Sequence of chain 1.A:
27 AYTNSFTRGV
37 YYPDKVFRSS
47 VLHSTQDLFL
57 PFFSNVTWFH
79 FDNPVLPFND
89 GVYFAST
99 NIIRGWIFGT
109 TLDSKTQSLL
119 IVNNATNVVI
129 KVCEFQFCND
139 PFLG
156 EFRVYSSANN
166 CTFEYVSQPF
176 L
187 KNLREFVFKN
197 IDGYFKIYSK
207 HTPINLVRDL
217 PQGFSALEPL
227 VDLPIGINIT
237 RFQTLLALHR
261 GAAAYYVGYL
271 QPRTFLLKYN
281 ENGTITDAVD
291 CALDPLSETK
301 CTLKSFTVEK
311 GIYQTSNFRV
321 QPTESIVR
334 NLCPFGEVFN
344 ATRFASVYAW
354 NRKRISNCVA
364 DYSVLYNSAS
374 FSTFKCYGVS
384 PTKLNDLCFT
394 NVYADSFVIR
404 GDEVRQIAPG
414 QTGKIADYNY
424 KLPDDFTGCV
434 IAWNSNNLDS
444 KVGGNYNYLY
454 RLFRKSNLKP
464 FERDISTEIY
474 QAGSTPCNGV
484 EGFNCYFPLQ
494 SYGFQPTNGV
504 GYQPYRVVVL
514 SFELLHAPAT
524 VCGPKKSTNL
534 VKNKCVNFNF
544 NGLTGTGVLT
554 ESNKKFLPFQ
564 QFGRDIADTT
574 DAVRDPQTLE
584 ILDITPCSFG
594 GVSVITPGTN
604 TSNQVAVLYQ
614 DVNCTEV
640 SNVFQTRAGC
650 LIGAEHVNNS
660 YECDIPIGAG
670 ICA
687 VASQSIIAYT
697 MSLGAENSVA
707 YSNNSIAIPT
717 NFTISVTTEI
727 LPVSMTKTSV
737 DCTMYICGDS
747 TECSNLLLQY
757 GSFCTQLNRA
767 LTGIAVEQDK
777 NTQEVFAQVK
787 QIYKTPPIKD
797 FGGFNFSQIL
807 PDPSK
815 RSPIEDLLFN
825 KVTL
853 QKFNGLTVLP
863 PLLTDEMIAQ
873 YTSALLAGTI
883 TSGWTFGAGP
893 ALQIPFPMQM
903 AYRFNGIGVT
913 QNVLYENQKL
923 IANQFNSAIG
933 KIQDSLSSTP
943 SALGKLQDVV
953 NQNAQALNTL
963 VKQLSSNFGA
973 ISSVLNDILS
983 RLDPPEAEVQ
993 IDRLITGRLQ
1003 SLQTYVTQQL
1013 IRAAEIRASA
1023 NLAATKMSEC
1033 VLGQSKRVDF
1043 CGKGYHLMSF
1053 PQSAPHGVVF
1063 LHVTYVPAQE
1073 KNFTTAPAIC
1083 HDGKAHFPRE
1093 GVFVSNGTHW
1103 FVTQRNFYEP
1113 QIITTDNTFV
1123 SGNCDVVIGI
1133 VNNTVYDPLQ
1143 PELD

Binding-site contacts:
Ligand atom C4 contacts residue ASN1134 of chain 1.A at 4.2 Å.
Ligand atom N2 contacts residue ASN1134 of chain 1.A at 2.9 Å (h-bond).
Ligand atom C7 contacts residue ASN1134 of chain 1.A at 3.2 Å.
Ligand atom O7 contacts residue ASN1134 of chain 1.A at 2.9 Å (h-bond).
Ligand atom C8 contacts residue ASN1134 of chain 1.A at 4.4 Å.
Ligand atom C2 contacts residue ASN1134 of chain 1.A at 2.4 Å.
Ligand atom C5 contacts residue ASN1134 of chain 1.A at 3.6 Å.
Ligand atom C1 contacts residue ASN1134 of chain 1.A at 1.4 Å.
Ligand atom O5 contacts residue ASN1134 of chain 1.A at 2.3 Å (h-bond).
Ligand atom O6 contacts residue ASN1134 of chain 1.A at 4.4 Å.
Ligand atom C3 contacts residue ASN1134 of chain 1.A at 3.8 Å.

A protein and the small-molecule ligand that binds it are described below.
Small molecule (SMILES): CC(=O)N[C@@H]1[C@@H](O)[C@H](O)[C@@H](CO)O[C@H]1O